Sequence of chain 1.B:
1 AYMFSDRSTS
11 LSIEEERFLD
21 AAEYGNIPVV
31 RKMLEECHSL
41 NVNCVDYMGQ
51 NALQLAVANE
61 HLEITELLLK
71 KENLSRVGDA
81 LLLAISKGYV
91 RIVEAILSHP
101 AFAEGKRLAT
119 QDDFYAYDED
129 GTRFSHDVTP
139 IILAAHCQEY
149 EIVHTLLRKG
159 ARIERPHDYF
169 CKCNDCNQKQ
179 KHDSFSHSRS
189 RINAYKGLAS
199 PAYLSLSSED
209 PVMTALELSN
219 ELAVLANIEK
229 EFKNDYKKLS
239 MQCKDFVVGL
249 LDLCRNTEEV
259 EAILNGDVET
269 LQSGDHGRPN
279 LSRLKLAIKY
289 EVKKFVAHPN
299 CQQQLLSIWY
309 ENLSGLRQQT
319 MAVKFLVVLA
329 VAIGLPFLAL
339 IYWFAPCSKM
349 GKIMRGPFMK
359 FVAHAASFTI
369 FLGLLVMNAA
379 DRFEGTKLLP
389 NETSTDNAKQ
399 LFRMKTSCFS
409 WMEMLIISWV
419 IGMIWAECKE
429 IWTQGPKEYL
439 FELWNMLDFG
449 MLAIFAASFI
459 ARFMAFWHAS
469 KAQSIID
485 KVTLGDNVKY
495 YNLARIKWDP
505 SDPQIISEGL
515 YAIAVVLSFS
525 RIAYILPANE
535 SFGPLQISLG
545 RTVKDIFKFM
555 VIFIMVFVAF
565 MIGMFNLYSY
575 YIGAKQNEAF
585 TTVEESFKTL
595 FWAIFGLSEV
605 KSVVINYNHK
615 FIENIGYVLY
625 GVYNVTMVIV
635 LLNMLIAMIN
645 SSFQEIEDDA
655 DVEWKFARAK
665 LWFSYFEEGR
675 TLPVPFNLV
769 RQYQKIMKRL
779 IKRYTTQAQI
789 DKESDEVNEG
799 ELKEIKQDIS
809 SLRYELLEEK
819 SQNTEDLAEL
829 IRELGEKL

Binding-site contacts:
Ligand atom CAM contacts residue PHE615 of chain 1.B at 4.3 Å (hydrophobic).
Ligand atom OAH contacts residue PRO504 of chain 1.D at 4.1 Å.
Ligand atom CAY contacts residue LYS614 of chain 1.B at 4.3 Å.
Ligand atom CAT contacts residue PHE615 of chain 1.B at 3.9 Å (hydrophobic).
Ligand atom CAA contacts residue LEU445 of chain 1.D at 3.8 Å (hydrophobic).
Ligand atom CBC contacts residue ASN618 of chain 1.B at 4.4 Å.
Ligand atom CAY contacts residue PHE615 of chain 1.B at 4.1 Å (hydrophobic).
Ligand atom CAS contacts residue VAL622 of chain 1.B at 4.4 Å (hydrophobic).
Ligand atom CAB contacts residue LEU445 of chain 1.D at 4.3 Å (hydrophobic).
Ligand atom CAU contacts residue ILE517 of chain 1.D at 3.9 Å (hydrophobic).
Ligand atom CAL contacts residue LYS614 of chain 1.B at 4.3 Å.
Ligand atom CBC contacts residue PHE615 of chain 1.B at 3.8 Å (hydrophobic).
Ligand atom CBI contacts residue ILE517 of chain 1.D at 4.4 Å (hydrophobic).
Ligand atom CAP contacts residue ILE452 of chain 1.D at 4.3 Å (hydrophobic).
Ligand atom CAR contacts residue LYS614 of chain 1.B at 4.4 Å.
Ligand atom CAT contacts residue ILE619 of chain 1.B at 3.8 Å (hydrophobic).
Ligand atom CAC contacts residue ILE517 of chain 1.D at 4.2 Å (hydrophobic).
Ligand atom CBH contacts residue ILE619 of chain 1.B at 4.4 Å (hydrophobic).
Ligand atom CAY contacts residue ASN618 of chain 1.B at 4.1 Å.
Ligand atom CAA contacts residue GLY448 of chain 1.D at 3.9 Å.
Ligand atom CAR contacts residue PHE615 of chain 1.B at 3.7 Å (hydrophobic).
Ligand atom CAM contacts residue ASN618 of chain 1.B at 4.1 Å.
Ligand atom CBF contacts residue ILE619 of chain 1.B at 3.7 Å (hydrophobic).
Ligand atom CAA contacts residue MET444 of chain 1.D at 3.9 Å (hydrophobic).
Ligand atom CAD contacts residue ASN618 of chain 1.B at 4.4 Å.
Ligand atom CAR contacts residue ASN618 of chain 1.B at 3.7 Å.
Ligand atom OAH contacts residue LYS614 of chain 1.B at 3.7 Å.
Ligand atom CAX contacts residue LYS614 of chain 1.B at 4.3 Å.
Ligand atom CAU contacts residue ILE619 of chain 1.B at 4.1 Å (hydrophobic).
Ligand atom CAS contacts residue ILE619 of chain 1.B at 3.8 Å (hydrophobic).
Ligand atom CAM contacts residue LYS614 of chain 1.B at 3.8 Å.
Ligand atom CBE contacts residue ILE517 of chain 1.D at 4.2 Å (hydrophobic).
Ligand atom CAU contacts residue VAL622 of chain 1.B at 4.3 Å (hydrophobic).
Ligand atom OAG contacts residue LYS614 of chain 1.B at 4.3 Å.
Ligand atom CAT contacts residue ASN618 of chain 1.B at 4.1 Å.
Ligand atom OAF contacts residue PRO504 of chain 1.D at 4.0 Å.
Ligand atom CAA contacts residue LEU521 of chain 1.D at 4.3 Å (hydrophobic).
Ligand atom OAW contacts residue ASN618 of chain 1.B at 3.8 Å.
Ligand atom OAG contacts residue PHE615 of chain 1.B at 3.6 Å.
Ligand atom OAH contacts residue ASN612 of chain 1.B at 4.0 Å.

This protein binds this small molecule.
Small molecule (SMILES): CC(C)CCC[C@@H](C)[C@H]1CC[C@H]2[C@@H]3CC=C4C[C@@H](OC(=O)CCC(=O)O)CC[C@]4(C)[C@H]3CC[C@]12C

Sequence of chain 1.D:
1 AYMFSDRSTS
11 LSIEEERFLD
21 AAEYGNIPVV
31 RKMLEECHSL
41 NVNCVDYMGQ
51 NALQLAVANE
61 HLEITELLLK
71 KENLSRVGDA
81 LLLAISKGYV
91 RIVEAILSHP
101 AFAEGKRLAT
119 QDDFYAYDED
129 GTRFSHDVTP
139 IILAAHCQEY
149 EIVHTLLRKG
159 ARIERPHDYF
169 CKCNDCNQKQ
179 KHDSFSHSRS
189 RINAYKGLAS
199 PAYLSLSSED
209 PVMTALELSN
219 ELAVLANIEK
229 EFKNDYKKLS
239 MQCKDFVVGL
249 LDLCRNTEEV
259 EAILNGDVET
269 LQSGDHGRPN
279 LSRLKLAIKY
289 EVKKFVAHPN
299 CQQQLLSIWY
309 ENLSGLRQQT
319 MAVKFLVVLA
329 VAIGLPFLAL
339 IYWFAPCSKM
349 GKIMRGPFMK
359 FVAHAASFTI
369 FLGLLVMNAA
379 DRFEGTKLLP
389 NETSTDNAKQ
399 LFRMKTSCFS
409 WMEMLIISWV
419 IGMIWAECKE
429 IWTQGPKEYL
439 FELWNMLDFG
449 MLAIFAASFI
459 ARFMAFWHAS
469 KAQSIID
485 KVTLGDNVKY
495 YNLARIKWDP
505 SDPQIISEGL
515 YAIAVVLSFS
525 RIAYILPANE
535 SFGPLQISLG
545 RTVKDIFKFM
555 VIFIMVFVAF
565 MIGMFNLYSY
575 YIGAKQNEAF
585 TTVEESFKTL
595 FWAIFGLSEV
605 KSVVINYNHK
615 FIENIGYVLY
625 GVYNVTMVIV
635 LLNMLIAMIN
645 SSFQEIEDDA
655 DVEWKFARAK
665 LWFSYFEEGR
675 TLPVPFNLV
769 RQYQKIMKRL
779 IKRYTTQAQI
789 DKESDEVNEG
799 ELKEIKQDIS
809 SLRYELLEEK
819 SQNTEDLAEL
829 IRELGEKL